Sequence of chain 51.A:
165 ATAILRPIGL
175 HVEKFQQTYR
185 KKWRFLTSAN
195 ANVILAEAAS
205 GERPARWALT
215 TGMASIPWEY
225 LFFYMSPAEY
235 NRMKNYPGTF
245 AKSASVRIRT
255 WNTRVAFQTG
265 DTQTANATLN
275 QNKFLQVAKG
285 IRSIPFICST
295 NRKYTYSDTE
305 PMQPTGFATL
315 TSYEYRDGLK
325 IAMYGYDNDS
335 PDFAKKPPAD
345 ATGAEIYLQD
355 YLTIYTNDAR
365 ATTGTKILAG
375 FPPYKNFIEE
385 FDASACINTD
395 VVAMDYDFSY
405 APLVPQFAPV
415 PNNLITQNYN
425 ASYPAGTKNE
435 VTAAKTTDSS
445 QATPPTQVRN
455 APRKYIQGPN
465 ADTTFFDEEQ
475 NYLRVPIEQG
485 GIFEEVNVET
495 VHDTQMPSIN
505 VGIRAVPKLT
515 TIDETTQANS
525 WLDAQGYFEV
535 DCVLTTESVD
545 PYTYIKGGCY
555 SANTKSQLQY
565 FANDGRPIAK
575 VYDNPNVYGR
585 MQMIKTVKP

Binding-site contacts:
Ligand atom OP2 contacts residue HIS496 of chain 51.A at 2.9 Å (h-bond).
Ligand atom O5' contacts residue ASP401 of chain 51.A at 3.7 Å.
Ligand atom N3 contacts residue DG3 of chain 51.C at 3.4 Å.
Ligand atom O6 contacts residue DG3 of chain 51.C at 3.5 Å.
Ligand atom N9 contacts residue DG3 of chain 51.C at 3.6 Å.
Ligand atom N4 contacts residue GLU493 of chain 51.A at 2.6 Å (salt-bridge).
Ligand atom C4 contacts residue PHE487 of chain 51.A at 3.7 Å (hydrophobic).
Ligand atom C5' contacts residue PHE402 of chain 51.A at 3.4 Å (hydrophobic).
Ligand atom C6 contacts residue VAL495 of chain 51.A at 3.7 Å (hydrophobic).
Ligand atom O3' contacts residue SER403 of chain 51.A at 3.5 Å.
Ligand atom C4 contacts residue DG3 of chain 51.C at 3.5 Å.
Ligand atom N4 contacts residue PHE487 of chain 51.A at 2.9 Å (h-bond).
Ligand atom N2 contacts residue DG3 of chain 51.C at 3.5 Å (h-bond).
Ligand atom C2 contacts residue DG3 of chain 51.C at 3.4 Å.
Ligand atom C4' contacts residue ASP401 of chain 51.A at 3.5 Å.
Ligand atom C6 contacts residue DG3 of chain 51.C at 3.5 Å.
Ligand atom C2 contacts residue TYR404 of chain 51.A at 3.6 Å (hydrophobic).
Ligand atom C5 contacts residue VAL495 of chain 51.A at 3.0 Å (hydrophobic).
Ligand atom C1' contacts residue SER403 of chain 51.A at 3.2 Å.
Ligand atom O4' contacts residue ASP401 of chain 51.A at 3.2 Å (salt-bridge).
Ligand atom N4 contacts residue VAL495 of chain 51.A at 3.1 Å.
Ligand atom C5' contacts residue SER403 of chain 51.A at 3.2 Å.
Ligand atom O4' contacts residue SER403 of chain 51.A at 3.3 Å (h-bond).
Ligand atom C6 contacts residue TYR404 of chain 51.A at 3.6 Å (hydrophobic).
Ligand atom O4' contacts residue DG3 of chain 51.C at 3.2 Å (h-bond).
Ligand atom C2' contacts residue THR494 of chain 51.A at 3.3 Å.
Ligand atom C5 contacts residue DG3 of chain 51.C at 3.4 Å.
Ligand atom N1 contacts residue TYR404 of chain 51.A at 3.6 Å.
Ligand atom C8 contacts residue DG3 of chain 51.C at 3.6 Å.
Ligand atom C4 contacts residue VAL495 of chain 51.A at 3.1 Å (hydrophobic).
Ligand atom N4 contacts residue GLU489 of chain 51.A at 3.7 Å.
Ligand atom O3' contacts residue ASP401 of chain 51.A at 3.5 Å.
Ligand atom C1' contacts residue DG3 of chain 51.C at 3.7 Å.
Ligand atom O5' contacts residue SER403 of chain 51.A at 3.1 Å (h-bond).
Ligand atom O3' contacts residue HIS496 of chain 51.A at 3.7 Å.
Ligand atom O6 contacts residue DG4 of chain 51.C at 3.5 Å (h-bond).
Ligand atom C5' contacts residue ASP401 of chain 51.A at 3.5 Å.
Ligand atom N1 contacts residue DG3 of chain 51.C at 3.5 Å.
Ligand atom N3 contacts residue GLU493 of chain 51.A at 3.5 Å (salt-bridge).
Ligand atom C4 contacts residue GLU493 of chain 51.A at 3.4 Å.

The small molecule below binds the protein below.
Small molecule (SMILES): Nc1ccn([C@H]2C[C@H](O[P](=O)(O)OC[C@H]3O[C@@H](n4cnc5c(=O)nc(N)[nH]c54)C[C@@H]3O[P](=O)(O)OC[C@H]3O[C@@H](n4cnc5c(N)ncnc54)C[C@@H]3O)[C@@H](COP(=O)=O)O2)c(=O)n1